This protein binds this small molecule.
Small molecule (SMILES): CC(=O)N[C@@H]1[C@@H](O)[C@H](O)[C@@H](CO)O[C@H]1O

Binding-site contacts:
Ligand atom O5 contacts residue ASN618 of chain 1.A at 2.3 Å (h-bond).
Ligand atom C5 contacts residue VAL589 of chain 1.A at 4.4 Å (hydrophobic).
Ligand atom N2 contacts residue LYS586 of chain 1.A at 3.9 Å.
Ligand atom C4 contacts residue ASN618 of chain 1.A at 4.2 Å.
Ligand atom O5 contacts residue SER587 of chain 1.A at 4.1 Å.
Ligand atom O7 contacts residue SER587 of chain 1.A at 3.3 Å (h-bond).
Ligand atom O7 contacts residue ASN618 of chain 1.A at 3.9 Å.
Ligand atom O7 contacts residue LYS586 of chain 1.A at 3.2 Å (salt-bridge).
Ligand atom C1 contacts residue SER587 of chain 1.A at 4.1 Å.
Ligand atom O6 contacts residue LYS565 of chain 1.A at 4.2 Å.
Ligand atom O5 contacts residue VAL589 of chain 1.A at 3.5 Å.
Ligand atom C2 contacts residue ASN618 of chain 1.A at 2.5 Å.
Ligand atom C1 contacts residue ASN618 of chain 1.A at 1.4 Å.
Ligand atom C5 contacts residue ASN618 of chain 1.A at 3.6 Å.
Ligand atom C7 contacts residue LYS586 of chain 1.A at 3.1 Å.
Ligand atom C3 contacts residue ASN618 of chain 1.A at 3.9 Å.
Ligand atom C8 contacts residue LYS586 of chain 1.A at 3.3 Å.
Ligand atom C7 contacts residue SER587 of chain 1.A at 4.2 Å.
Ligand atom O6 contacts residue VAL589 of chain 1.A at 3.6 Å.
Ligand atom C7 contacts residue ASN618 of chain 1.A at 3.6 Å.
Ligand atom N2 contacts residue ASN618 of chain 1.A at 3.0 Å (h-bond).
Ligand atom C6 contacts residue VAL589 of chain 1.A at 4.0 Å (hydrophobic).

Sequence of chain 1.A:
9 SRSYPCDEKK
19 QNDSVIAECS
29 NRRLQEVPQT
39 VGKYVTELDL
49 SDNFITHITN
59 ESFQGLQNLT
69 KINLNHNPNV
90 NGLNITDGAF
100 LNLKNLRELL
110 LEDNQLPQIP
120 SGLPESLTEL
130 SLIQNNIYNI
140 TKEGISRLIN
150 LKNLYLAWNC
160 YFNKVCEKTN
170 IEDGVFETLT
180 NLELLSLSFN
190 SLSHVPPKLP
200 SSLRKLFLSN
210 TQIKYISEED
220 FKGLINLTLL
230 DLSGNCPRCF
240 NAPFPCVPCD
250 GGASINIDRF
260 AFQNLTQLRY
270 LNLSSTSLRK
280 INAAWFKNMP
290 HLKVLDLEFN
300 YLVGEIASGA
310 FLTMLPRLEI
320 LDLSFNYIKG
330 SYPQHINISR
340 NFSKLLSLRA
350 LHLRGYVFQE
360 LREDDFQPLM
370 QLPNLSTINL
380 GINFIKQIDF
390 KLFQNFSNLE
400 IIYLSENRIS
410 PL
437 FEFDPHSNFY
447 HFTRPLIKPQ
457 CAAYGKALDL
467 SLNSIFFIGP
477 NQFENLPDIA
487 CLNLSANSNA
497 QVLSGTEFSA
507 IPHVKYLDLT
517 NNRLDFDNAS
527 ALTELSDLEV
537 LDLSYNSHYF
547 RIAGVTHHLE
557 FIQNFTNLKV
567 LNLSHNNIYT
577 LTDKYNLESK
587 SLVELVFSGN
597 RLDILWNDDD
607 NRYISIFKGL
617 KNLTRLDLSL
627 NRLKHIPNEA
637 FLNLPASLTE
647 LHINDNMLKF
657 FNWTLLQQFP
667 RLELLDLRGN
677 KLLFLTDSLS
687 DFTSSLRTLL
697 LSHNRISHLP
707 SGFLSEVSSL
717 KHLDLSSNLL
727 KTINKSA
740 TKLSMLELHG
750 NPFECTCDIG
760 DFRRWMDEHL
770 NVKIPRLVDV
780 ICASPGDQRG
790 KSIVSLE